Sequence of chain 1.C:
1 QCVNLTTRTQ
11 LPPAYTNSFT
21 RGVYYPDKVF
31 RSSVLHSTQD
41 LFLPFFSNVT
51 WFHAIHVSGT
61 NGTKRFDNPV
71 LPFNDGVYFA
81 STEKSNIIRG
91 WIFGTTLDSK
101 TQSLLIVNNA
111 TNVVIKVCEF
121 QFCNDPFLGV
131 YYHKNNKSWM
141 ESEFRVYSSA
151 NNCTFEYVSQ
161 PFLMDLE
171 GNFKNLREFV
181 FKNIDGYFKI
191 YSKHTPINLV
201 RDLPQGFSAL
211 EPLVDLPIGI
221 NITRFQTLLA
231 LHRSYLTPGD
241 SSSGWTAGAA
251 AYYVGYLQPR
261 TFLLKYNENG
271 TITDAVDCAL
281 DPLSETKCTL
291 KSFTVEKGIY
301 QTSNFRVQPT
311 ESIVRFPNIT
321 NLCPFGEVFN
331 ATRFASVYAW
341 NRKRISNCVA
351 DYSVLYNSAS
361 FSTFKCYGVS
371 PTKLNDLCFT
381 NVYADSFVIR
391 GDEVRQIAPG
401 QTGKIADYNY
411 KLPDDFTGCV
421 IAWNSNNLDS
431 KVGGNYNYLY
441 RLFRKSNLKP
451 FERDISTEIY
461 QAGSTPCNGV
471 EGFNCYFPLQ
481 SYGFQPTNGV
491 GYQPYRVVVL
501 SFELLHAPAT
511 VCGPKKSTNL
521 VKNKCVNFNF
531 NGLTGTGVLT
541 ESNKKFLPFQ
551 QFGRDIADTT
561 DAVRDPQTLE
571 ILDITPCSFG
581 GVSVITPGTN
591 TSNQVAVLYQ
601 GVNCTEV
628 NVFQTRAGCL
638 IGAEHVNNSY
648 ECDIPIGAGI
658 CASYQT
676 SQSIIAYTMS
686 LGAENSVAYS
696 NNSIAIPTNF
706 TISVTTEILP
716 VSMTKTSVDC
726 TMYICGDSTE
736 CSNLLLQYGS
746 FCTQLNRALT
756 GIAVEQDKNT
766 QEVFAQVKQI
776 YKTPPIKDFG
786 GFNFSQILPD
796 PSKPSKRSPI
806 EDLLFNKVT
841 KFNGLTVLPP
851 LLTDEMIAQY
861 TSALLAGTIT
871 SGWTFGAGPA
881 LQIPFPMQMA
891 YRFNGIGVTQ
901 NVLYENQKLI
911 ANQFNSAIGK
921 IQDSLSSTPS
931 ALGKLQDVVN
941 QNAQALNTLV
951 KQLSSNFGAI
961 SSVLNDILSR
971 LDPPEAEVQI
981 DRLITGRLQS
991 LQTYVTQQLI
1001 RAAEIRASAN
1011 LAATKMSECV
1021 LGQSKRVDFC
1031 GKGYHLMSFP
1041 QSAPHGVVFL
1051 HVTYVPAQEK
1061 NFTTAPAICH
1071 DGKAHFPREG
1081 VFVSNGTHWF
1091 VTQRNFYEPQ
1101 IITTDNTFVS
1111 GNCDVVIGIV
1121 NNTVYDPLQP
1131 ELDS

A protein and the small-molecule ligand that binds it are described below.
Small molecule (SMILES): CC(=O)N[C@@H]1[C@@H](O)[C@H](O)[C@@H](CO)O[C@H]1O

Binding-site contacts:
Ligand atom C4 contacts residue ASN48 of chain 1.C at 4.2 Å.
Ligand atom O5 contacts residue ASN48 of chain 1.C at 2.4 Å (h-bond).
Ligand atom C8 contacts residue ASN48 of chain 1.C at 4.5 Å.
Ligand atom O7 contacts residue ASN48 of chain 1.C at 3.5 Å (h-bond).
Ligand atom N2 contacts residue ASN48 of chain 1.C at 2.9 Å (h-bond).
Ligand atom C2 contacts residue ASN48 of chain 1.C at 2.4 Å.
Ligand atom C1 contacts residue ASN48 of chain 1.C at 1.4 Å.
Ligand atom C3 contacts residue ASN48 of chain 1.C at 3.8 Å.
Ligand atom C5 contacts residue ASN48 of chain 1.C at 3.7 Å.
Ligand atom C7 contacts residue ASN48 of chain 1.C at 3.4 Å.